Sequence of chain 1.A:
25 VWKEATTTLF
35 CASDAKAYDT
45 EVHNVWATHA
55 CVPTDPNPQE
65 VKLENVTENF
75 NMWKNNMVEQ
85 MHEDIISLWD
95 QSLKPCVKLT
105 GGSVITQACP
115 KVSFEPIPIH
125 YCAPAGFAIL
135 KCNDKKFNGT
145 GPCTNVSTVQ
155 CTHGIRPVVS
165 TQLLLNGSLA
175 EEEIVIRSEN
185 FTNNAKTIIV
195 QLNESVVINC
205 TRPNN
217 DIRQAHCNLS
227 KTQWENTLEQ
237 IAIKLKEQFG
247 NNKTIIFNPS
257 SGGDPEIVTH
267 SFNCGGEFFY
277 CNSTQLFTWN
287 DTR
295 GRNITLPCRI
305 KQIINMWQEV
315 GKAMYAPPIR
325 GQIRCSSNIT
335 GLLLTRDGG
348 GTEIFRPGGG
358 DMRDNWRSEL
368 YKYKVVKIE

A protein and the small-molecule ligand that binds it are described below.
Small molecule (SMILES): CC(=O)N[C@@H]1[C@@H](O)[C@H](O)[C@@H](CO)O[C@H]1O

Binding-site contacts:
Ligand atom N2 contacts residue ASN149 of chain 1.A at 3.2 Å (h-bond).
Ligand atom O6 contacts residue ASN137 of chain 1.A at 4.0 Å.
Ligand atom O5 contacts residue ASN137 of chain 1.A at 3.5 Å.
Ligand atom C6 contacts residue ASN137 of chain 1.A at 3.8 Å.
Ligand atom C2 contacts residue ASN149 of chain 1.A at 2.5 Å.
Ligand atom C1 contacts residue LYS66 of chain 1.A at 4.2 Å.
Ligand atom O7 contacts residue ASN149 of chain 1.A at 3.9 Å.
Ligand atom C7 contacts residue ASN149 of chain 1.A at 3.8 Å.
Ligand atom C4 contacts residue ASN149 of chain 1.A at 4.1 Å.
Ligand atom C3 contacts residue ASN149 of chain 1.A at 3.8 Å.
Ligand atom C5 contacts residue ASN137 of chain 1.A at 4.3 Å.
Ligand atom O5 contacts residue ASN149 of chain 1.A at 2.1 Å (h-bond).
Ligand atom C6 contacts residue ASN149 of chain 1.A at 4.4 Å.
Ligand atom C1 contacts residue ASN137 of chain 1.A at 4.5 Å.
Ligand atom C5 contacts residue ASN149 of chain 1.A at 3.5 Å.
Ligand atom C1 contacts residue ASN149 of chain 1.A at 1.5 Å.